This protein binds this small molecule.
Small molecule (SMILES): CC(=O)N[C@@H]1[C@@H](O)[C@H](O)[C@@H](CO)O[C@H]1O

Binding-site contacts:
Ligand atom C5 contacts residue ASN576 of chain 1.A at 3.7 Å.
Ligand atom C4 contacts residue ASN576 of chain 1.A at 4.2 Å.
Ligand atom C1 contacts residue ASN576 of chain 1.A at 1.4 Å.
Ligand atom C2 contacts residue ASN576 of chain 1.A at 2.5 Å.
Ligand atom N2 contacts residue ASN576 of chain 1.A at 3.0 Å (h-bond).
Ligand atom C3 contacts residue ASN576 of chain 1.A at 3.8 Å.
Ligand atom C7 contacts residue ASN576 of chain 1.A at 4.0 Å.
Ligand atom O5 contacts residue ASN576 of chain 1.A at 2.3 Å (h-bond).

Sequence of chain 1.A:
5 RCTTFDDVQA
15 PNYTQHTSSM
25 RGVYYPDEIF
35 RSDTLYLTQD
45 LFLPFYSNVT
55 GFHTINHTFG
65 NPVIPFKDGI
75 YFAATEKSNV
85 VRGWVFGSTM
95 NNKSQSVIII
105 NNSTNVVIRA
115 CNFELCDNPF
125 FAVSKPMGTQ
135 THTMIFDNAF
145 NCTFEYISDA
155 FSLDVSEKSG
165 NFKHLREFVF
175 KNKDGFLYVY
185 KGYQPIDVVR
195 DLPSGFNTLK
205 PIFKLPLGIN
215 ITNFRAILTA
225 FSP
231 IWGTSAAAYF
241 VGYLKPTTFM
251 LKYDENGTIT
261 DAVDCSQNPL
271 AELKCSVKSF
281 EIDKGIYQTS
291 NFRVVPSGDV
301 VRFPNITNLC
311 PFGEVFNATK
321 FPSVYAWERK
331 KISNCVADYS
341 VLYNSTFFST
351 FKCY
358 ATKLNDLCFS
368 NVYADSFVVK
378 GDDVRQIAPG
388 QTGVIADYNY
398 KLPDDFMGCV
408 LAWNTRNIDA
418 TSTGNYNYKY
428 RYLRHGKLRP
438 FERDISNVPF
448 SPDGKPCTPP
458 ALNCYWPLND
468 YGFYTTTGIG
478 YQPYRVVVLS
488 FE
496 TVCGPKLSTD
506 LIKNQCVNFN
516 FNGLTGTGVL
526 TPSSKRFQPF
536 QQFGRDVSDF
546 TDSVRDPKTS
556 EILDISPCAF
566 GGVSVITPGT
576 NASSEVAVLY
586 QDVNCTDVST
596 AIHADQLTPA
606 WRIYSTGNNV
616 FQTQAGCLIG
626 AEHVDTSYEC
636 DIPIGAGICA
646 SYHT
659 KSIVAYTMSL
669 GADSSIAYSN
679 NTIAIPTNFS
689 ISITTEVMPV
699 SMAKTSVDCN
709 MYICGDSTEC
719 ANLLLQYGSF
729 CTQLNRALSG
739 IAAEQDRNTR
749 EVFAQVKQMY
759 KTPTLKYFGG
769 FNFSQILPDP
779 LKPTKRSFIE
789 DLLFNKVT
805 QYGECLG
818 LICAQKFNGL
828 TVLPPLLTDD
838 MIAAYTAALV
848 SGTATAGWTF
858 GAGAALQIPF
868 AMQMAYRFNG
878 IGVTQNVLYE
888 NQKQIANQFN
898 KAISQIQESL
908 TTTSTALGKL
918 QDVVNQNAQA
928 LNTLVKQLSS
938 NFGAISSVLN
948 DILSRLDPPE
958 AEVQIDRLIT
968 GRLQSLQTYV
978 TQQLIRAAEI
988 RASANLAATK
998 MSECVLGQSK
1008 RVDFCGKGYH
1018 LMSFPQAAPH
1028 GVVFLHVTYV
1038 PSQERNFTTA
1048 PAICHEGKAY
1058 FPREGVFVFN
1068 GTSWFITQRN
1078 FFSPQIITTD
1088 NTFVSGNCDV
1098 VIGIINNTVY